This small molecule binds to this protein.
Small molecule (SMILES): CC(=O)N[C@@H]1[C@@H](O)[C@H](O)[C@@H](CO)O[C@H]1O

Binding-site contacts:
Ligand atom N2 contacts residue ASN154 of chain 12.C at 2.9 Å (h-bond).
Ligand atom C4 contacts residue ASN154 of chain 12.C at 4.2 Å.
Ligand atom C3 contacts residue ASN154 of chain 12.C at 3.8 Å.
Ligand atom C1 contacts residue ASN154 of chain 12.C at 1.4 Å.
Ligand atom O5 contacts residue ASN154 of chain 12.C at 2.4 Å (h-bond).
Ligand atom O5 contacts residue SER157 of chain 12.C at 3.8 Å.
Ligand atom C1 contacts residue SER157 of chain 12.C at 3.9 Å.
Ligand atom C5 contacts residue ASN154 of chain 12.C at 3.7 Å.
Ligand atom C8 contacts residue ASN154 of chain 12.C at 4.2 Å.
Ligand atom C7 contacts residue ASN154 of chain 12.C at 4.0 Å.
Ligand atom C2 contacts residue ASN154 of chain 12.C at 2.4 Å.

Sequence of chain 12.C:
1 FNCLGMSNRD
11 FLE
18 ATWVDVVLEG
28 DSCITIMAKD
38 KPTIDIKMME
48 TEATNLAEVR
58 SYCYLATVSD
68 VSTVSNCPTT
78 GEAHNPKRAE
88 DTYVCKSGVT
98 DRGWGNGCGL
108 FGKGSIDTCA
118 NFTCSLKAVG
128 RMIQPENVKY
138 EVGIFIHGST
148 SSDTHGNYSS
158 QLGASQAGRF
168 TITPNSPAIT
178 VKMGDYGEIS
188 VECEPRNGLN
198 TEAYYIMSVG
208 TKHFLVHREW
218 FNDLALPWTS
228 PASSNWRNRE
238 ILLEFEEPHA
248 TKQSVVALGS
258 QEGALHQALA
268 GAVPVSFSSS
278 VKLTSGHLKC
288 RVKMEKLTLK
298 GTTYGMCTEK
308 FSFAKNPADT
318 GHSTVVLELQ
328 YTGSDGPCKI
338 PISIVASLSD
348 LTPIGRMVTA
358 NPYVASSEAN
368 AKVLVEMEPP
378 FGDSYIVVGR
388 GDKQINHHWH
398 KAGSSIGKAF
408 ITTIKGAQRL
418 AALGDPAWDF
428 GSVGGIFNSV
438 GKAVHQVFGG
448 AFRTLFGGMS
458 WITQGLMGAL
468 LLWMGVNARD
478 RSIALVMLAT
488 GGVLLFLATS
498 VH